Sequence of chain 1.A:
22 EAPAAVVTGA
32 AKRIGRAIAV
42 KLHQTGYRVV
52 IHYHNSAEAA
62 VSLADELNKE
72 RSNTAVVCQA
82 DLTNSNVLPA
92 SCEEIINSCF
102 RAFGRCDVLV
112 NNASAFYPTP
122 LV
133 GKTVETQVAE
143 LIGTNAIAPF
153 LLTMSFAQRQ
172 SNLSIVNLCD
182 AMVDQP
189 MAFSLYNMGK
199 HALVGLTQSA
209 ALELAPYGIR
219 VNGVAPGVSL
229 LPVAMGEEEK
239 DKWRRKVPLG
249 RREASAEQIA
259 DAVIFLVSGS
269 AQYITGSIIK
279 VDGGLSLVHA

The protein below binds the small molecule below.
Small molecule (SMILES): O=c1c(O)c(-c2ccccc2O)oc2cc(O)cc(O)c12

Binding-site contacts:
Ligand atom CAA contacts residue NAP1 of chain 1.E at 3.9 Å.
Ligand atom OAN contacts residue ASP181 of chain 1.A at 3.4 Å (salt-bridge).
Ligand atom OAU contacts residue GLY225 of chain 1.A at 4.0 Å.
Ligand atom CAS contacts residue TRP241 of chain 1.A at 3.4 Å (hydrophobic).
Ligand atom CAI contacts residue PHE117 of chain 1.A at 3.5 Å (hydrophobic).
Ligand atom CAP contacts residue PRO230 of chain 1.A at 3.5 Å (hydrophobic).
Ligand atom CAD contacts residue NAP1 of chain 1.E at 3.7 Å.
Ligand atom CAD contacts residue PHE117 of chain 1.A at 3.6 Å (hydrophobic).
Ligand atom OAN contacts residue NAP1 of chain 1.E at 3.3 Å.
Ligand atom CAH contacts residue PHE117 of chain 1.A at 3.5 Å (hydrophobic).
Ligand atom CAT contacts residue PRO230 of chain 1.A at 3.9 Å (hydrophobic).
Ligand atom CAB contacts residue ARG34 of chain 1.A at 3.8 Å.
Ligand atom CAS contacts residue MET233 of chain 1.A at 3.7 Å (hydrophobic).
Ligand atom CAC contacts residue PHE117 of chain 1.A at 3.7 Å (hydrophobic).
Ligand atom CAC contacts residue NAP1 of chain 1.E at 3.3 Å.
Ligand atom OAG contacts residue PRO230 of chain 1.A at 3.8 Å.
Ligand atom OAL contacts residue TYR194 of chain 1.A at 3.0 Å (h-bond).
Ligand atom OAL contacts residue NAP1 of chain 1.E at 2.8 Å (h-bond).
Ligand atom CAE contacts residue NAP1 of chain 1.E at 3.6 Å.
Ligand atom OAO contacts residue CSX188 of chain 1.A at 3.5 Å (h-bond).
Ligand atom CAA contacts residue PRO230 of chain 1.A at 4.0 Å (hydrophobic).
Ligand atom OAN contacts residue PHE117 of chain 1.A at 3.6 Å.
Ligand atom OAN contacts residue TYR194 of chain 1.A at 3.0 Å (h-bond).
Ligand atom CAA contacts residue PHE117 of chain 1.A at 3.7 Å (hydrophobic).
Ligand atom CAB contacts residue PHE117 of chain 1.A at 3.9 Å (hydrophobic).
Ligand atom OAM contacts residue ARG34 of chain 1.A at 3.2 Å (salt-bridge).
Ligand atom OAG contacts residue PHE117 of chain 1.A at 3.6 Å.
Ligand atom CAJ contacts residue PHE117 of chain 1.A at 3.6 Å (hydrophobic).
Ligand atom CAH contacts residue NAP1 of chain 1.E at 3.4 Å.
Ligand atom CAI contacts residue NAP1 of chain 1.E at 3.9 Å.
Ligand atom OAU contacts residue VAL226 of chain 1.A at 3.4 Å.
Ligand atom CAB contacts residue NAP1 of chain 1.E at 3.2 Å.
Ligand atom CAT contacts residue MET233 of chain 1.A at 3.6 Å (hydrophobic).
Ligand atom OAL contacts residue PHE117 of chain 1.A at 3.8 Å.
Ligand atom CAE contacts residue PHE117 of chain 1.A at 3.8 Å (hydrophobic).
Ligand atom CAA contacts residue ARG34 of chain 1.A at 3.9 Å.
Ligand atom CAF contacts residue NAP1 of chain 1.E at 3.9 Å.
Ligand atom OAM contacts residue NAP1 of chain 1.E at 2.3 Å (h-bond).
Ligand atom CAF contacts residue PHE117 of chain 1.A at 3.5 Å (hydrophobic).
Ligand atom CAR contacts residue TRP241 of chain 1.A at 3.3 Å (hydrophobic).